Sequence of chain 1.B:
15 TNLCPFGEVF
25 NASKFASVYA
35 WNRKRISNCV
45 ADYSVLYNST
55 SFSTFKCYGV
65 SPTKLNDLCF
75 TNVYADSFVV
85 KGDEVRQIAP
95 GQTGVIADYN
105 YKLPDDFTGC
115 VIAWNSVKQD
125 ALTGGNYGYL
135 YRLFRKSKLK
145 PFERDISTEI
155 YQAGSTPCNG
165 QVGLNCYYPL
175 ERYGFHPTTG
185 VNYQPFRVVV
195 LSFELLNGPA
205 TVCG

Binding-site contacts:
Ligand atom N2 contacts residue ASN25 of chain 1.B at 3.0 Å (h-bond).
Ligand atom C7 contacts residue ASN25 of chain 1.B at 4.1 Å.
Ligand atom O5 contacts residue ASN25 of chain 1.B at 2.3 Å (h-bond).
Ligand atom C1 contacts residue ASN25 of chain 1.B at 1.4 Å.
Ligand atom C5 contacts residue ASN25 of chain 1.B at 3.6 Å.
Ligand atom C8 contacts residue ASN25 of chain 1.B at 4.3 Å.
Ligand atom C2 contacts residue ASN25 of chain 1.B at 2.5 Å.
Ligand atom C3 contacts residue ASN25 of chain 1.B at 3.8 Å.
Ligand atom C8 contacts residue GLY21 of chain 1.B at 3.6 Å.
Ligand atom C4 contacts residue ASN25 of chain 1.B at 4.2 Å.

The small molecule below binds the protein below.
Small molecule (SMILES): CC(=O)N[C@@H]1[C@@H](O)[C@H](O)[C@@H](CO)O[C@H]1O